A protein and the small-molecule ligand that binds it are described below.
Small molecule (SMILES): CC(=O)N[C@@H]1[C@@H](O)[C@H](O)[C@@H](CO)O[C@H]1O

Binding-site contacts:
Ligand atom C4 contacts residue ASN100 of chain 1.C at 4.2 Å.
Ligand atom C6 contacts residue LYS113 of chain 1.C at 4.3 Å.
Ligand atom O7 contacts residue ASN100 of chain 1.C at 3.7 Å.
Ligand atom C7 contacts residue ASN100 of chain 1.C at 3.5 Å.
Ligand atom O5 contacts residue LYS113 of chain 1.C at 3.7 Å.
Ligand atom N2 contacts residue ASN100 of chain 1.C at 2.9 Å (h-bond).
Ligand atom C3 contacts residue ASP106 of chain 1.C at 4.0 Å.
Ligand atom C5 contacts residue LYS113 of chain 1.C at 4.4 Å.
Ligand atom C5 contacts residue ASN100 of chain 1.C at 3.7 Å.
Ligand atom N2 contacts residue ASP106 of chain 1.C at 4.0 Å.
Ligand atom C2 contacts residue ASN100 of chain 1.C at 2.5 Å.
Ligand atom O5 contacts residue ASN100 of chain 1.C at 2.4 Å (h-bond).
Ligand atom C1 contacts residue ASN100 of chain 1.C at 1.4 Å.
Ligand atom O3 contacts residue ASP106 of chain 1.C at 3.1 Å (salt-bridge).
Ligand atom C2 contacts residue ASP106 of chain 1.C at 3.9 Å.
Ligand atom C3 contacts residue ASN100 of chain 1.C at 3.8 Å.
Ligand atom C1 contacts residue LYS113 of chain 1.C at 4.4 Å.

Sequence of chain 1.C:
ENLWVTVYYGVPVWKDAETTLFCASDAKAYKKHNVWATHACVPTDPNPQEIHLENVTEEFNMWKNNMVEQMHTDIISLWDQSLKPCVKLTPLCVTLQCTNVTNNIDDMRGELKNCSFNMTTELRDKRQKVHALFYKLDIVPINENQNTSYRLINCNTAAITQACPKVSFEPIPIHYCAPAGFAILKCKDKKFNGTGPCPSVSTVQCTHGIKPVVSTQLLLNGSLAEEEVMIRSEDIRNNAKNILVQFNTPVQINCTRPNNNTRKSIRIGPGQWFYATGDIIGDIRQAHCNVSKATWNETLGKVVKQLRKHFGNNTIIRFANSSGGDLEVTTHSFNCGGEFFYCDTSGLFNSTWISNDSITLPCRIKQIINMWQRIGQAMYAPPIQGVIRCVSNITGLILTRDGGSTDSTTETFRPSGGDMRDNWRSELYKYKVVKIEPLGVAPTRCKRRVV